Sequence of chain 13.C:
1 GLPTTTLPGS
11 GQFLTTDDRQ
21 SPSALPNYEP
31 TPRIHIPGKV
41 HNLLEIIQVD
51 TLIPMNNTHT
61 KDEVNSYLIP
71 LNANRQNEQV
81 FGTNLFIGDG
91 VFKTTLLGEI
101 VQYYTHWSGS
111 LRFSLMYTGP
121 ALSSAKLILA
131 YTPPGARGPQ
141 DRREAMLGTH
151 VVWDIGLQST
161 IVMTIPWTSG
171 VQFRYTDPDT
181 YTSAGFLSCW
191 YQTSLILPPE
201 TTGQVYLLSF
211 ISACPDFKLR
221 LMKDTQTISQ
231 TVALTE

This protein binds this small molecule.
Small molecule (SMILES): Cc1cc(CCCCCOc2ccc(C3=N[C@@H](C)CO3)cc2)on1

Sequence of chain 12.A:
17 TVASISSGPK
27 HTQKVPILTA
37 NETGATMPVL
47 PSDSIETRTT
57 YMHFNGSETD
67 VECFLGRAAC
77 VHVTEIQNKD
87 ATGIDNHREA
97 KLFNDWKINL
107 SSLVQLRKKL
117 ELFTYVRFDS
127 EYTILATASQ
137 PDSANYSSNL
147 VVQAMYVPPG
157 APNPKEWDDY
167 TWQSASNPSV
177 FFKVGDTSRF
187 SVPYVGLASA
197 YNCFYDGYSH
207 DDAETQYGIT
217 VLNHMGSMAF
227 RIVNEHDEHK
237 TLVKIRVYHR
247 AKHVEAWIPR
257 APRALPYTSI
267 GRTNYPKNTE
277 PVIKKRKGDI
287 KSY

Sequence of chain 12.C:
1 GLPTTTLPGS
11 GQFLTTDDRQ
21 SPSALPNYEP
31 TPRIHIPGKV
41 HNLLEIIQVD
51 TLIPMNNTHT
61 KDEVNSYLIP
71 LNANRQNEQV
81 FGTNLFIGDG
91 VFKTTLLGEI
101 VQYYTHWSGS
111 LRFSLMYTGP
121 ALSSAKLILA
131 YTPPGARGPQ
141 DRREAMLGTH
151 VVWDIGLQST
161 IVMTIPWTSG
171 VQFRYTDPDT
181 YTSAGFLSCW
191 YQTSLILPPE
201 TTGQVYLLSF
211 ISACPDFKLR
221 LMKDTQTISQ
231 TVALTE

Binding-site contacts:
Ligand atom C6B contacts residue MET224 of chain 12.A at 3.6 Å (hydrophobic).
Ligand atom C4B contacts residue TYR152 of chain 12.A at 4.0 Å (hydrophobic).
Ligand atom O1B contacts residue TYR128 of chain 12.A at 3.4 Å (h-bond).
Ligand atom C4 contacts residue TYR197 of chain 12.A at 3.9 Å (hydrophobic).
Ligand atom O1 contacts residue ASN219 of chain 12.A at 3.9 Å.
Ligand atom C1B contacts residue ILE104 of chain 12.A at 4.0 Å (hydrophobic).
Ligand atom N2 contacts residue ASN219 of chain 12.A at 3.0 Å (h-bond).
Ligand atom C1B contacts residue VAL188 of chain 12.A at 3.7 Å (hydrophobic).
Ligand atom O1A contacts residue PHE186 of chain 12.A at 3.2 Å.
Ligand atom C4 contacts residue LEU106 of chain 12.A at 3.6 Å (hydrophobic).
Ligand atom C2C contacts residue TYR197 of chain 12.A at 3.8 Å (hydrophobic).
Ligand atom C2A contacts residue TYR152 of chain 12.A at 3.8 Å (hydrophobic).
Ligand atom C2B contacts residue VAL188 of chain 12.A at 3.3 Å (hydrophobic).
Ligand atom C4 contacts residue PHE124 of chain 12.A at 3.9 Å (hydrophobic).
Ligand atom C5C contacts residue VAL191 of chain 12.A at 3.7 Å (hydrophobic).
Ligand atom C4B contacts residue PHE186 of chain 12.A at 3.9 Å (hydrophobic).
Ligand atom C1B contacts residue TYR128 of chain 12.A at 3.7 Å (hydrophobic).
Ligand atom C1C contacts residue LEU106 of chain 12.A at 3.6 Å (hydrophobic).
Ligand atom C3C contacts residue TYR128 of chain 12.A at 3.3 Å (hydrophobic).
Ligand atom C5 contacts residue LEU106 of chain 12.A at 3.8 Å (hydrophobic).
Ligand atom C3B contacts residue TYR152 of chain 12.A at 3.6 Å (hydrophobic).
Ligand atom C6B contacts residue TYR128 of chain 12.A at 3.4 Å (hydrophobic).
Ligand atom C6B contacts residue ILE104 of chain 12.A at 3.6 Å (hydrophobic).
Ligand atom C2A contacts residue PHE186 of chain 12.A at 3.6 Å (hydrophobic).
Ligand atom C5A contacts residue VAL176 of chain 12.A at 3.8 Å (hydrophobic).
Ligand atom C3B contacts residue VAL188 of chain 12.A at 3.5 Å (hydrophobic).
Ligand atom N3A contacts residue PRO174 of chain 12.A at 3.9 Å.
Ligand atom C4A contacts residue PRO174 of chain 12.A at 3.4 Å (hydrophobic).
Ligand atom C3 contacts residue ASN219 of chain 12.A at 3.9 Å.
Ligand atom CM1 contacts residue PRO174 of chain 12.A at 3.8 Å (hydrophobic).
Ligand atom C5A contacts residue PHE186 of chain 12.A at 3.7 Å (hydrophobic).
Ligand atom C5B contacts residue PHE186 of chain 12.A at 3.9 Å (hydrophobic).
Ligand atom CM1 contacts residue VAL176 of chain 12.A at 3.4 Å (hydrophobic).
Ligand atom C4C contacts residue TYR197 of chain 12.A at 4.0 Å (hydrophobic).
Ligand atom C4C contacts residue VAL191 of chain 12.A at 3.3 Å (hydrophobic).
Ligand atom C5B contacts residue MET224 of chain 12.A at 3.2 Å (hydrophobic).
Ligand atom CM1 contacts residue LEU14 of chain 13.C at 3.3 Å (hydrophobic).
Ligand atom N3A contacts residue ALA24 of chain 12.C at 3.9 Å.
Ligand atom N3A contacts residue TYR152 of chain 12.A at 3.6 Å.
Ligand atom CM1 contacts residue SER175 of chain 12.A at 3.9 Å.